A small-molecule ligand and the protein it binds are described below.
Small molecule (SMILES): O=C(NCc1cccs1)[C@@H]1CN(C(=O)c2cc(=O)[nH]c(=O)[nH]2)CCN1c1ccc(Cl)c(Cl)c1

Sequence of chain 1.A:
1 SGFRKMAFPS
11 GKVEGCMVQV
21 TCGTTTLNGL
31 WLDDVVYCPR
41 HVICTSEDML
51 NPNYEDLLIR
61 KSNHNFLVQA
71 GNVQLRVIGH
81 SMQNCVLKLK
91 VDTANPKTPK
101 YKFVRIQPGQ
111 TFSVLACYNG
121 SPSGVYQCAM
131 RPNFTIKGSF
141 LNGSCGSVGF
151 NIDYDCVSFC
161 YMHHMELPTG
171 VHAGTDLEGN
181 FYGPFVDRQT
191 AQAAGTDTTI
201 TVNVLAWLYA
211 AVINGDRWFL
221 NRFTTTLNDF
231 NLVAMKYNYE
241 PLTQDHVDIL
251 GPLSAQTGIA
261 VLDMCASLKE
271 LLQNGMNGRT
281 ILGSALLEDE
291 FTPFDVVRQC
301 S

Binding-site contacts:
Ligand atom O3 contacts residue ASN142 of chain 1.A at 3.4 Å.
Ligand atom O3 contacts residue GLY143 of chain 1.A at 3.0 Å (h-bond).
Ligand atom C13 contacts residue ARG188 of chain 1.A at 3.6 Å.
Ligand atom O2 contacts residue SER144 of chain 1.A at 3.6 Å (h-bond).
Ligand atom CL contacts residue HIS164 of chain 1.A at 3.7 Å.
Ligand atom CL1 contacts residue HIS41 of chain 1.A at 3.5 Å.
Ligand atom O contacts residue MET165 of chain 1.A at 3.2 Å.
Ligand atom CL1 contacts residue TYR54 of chain 1.A at 3.5 Å.
Ligand atom C20 contacts residue HIS164 of chain 1.A at 3.4 Å.
Ligand atom C12 contacts residue GLN189 of chain 1.A at 3.5 Å.
Ligand atom CL1 contacts residue ASP187 of chain 1.A at 3.2 Å.
Ligand atom C13 contacts residue GLN189 of chain 1.A at 3.8 Å.
Ligand atom C13 contacts residue MET49 of chain 1.A at 3.8 Å (hydrophobic).
Ligand atom O2 contacts residue PHE140 of chain 1.A at 3.2 Å.
Ligand atom O contacts residue GLU166 of chain 1.A at 2.9 Å (salt-bridge).
Ligand atom N3 contacts residue LEU141 of chain 1.A at 3.7 Å.
Ligand atom C contacts residue HIS41 of chain 1.A at 3.4 Å.
Ligand atom CL contacts residue ASP187 of chain 1.A at 3.7 Å.
Ligand atom C1 contacts residue HIS41 of chain 1.A at 3.6 Å.
Ligand atom C14 contacts residue ARG188 of chain 1.A at 3.4 Å.
Ligand atom CL1 contacts residue MET49 of chain 1.A at 3.7 Å.
Ligand atom C19 contacts residue GLU166 of chain 1.A at 3.6 Å.
Ligand atom C19 contacts residue HIS163 of chain 1.A at 3.6 Å.
Ligand atom C18 contacts residue SER144 of chain 1.A at 3.5 Å.
Ligand atom C16 contacts residue LEU141 of chain 1.A at 3.7 Å (hydrophobic).
Ligand atom CL contacts residue MET165 of chain 1.A at 3.8 Å.
Ligand atom O2 contacts residue HIS172 of chain 1.A at 3.3 Å.
Ligand atom C17 contacts residue LEU141 of chain 1.A at 3.6 Å (hydrophobic).
Ligand atom O1 contacts residue GLU166 of chain 1.A at 3.6 Å.
Ligand atom O2 contacts residue HIS163 of chain 1.A at 2.7 Å (h-bond).
Ligand atom C17 contacts residue GLU166 of chain 1.A at 3.7 Å.
Ligand atom C17 contacts residue ASN142 of chain 1.A at 3.7 Å.
Ligand atom O2 contacts residue GLU166 of chain 1.A at 3.5 Å.
Ligand atom C18 contacts residue LEU141 of chain 1.A at 3.7 Å (hydrophobic).
Ligand atom N4 contacts residue GLU166 of chain 1.A at 2.9 Å (salt-bridge).
Ligand atom C19 contacts residue SER144 of chain 1.A at 3.6 Å.
Ligand atom CL contacts residue HIS41 of chain 1.A at 3.4 Å.
Ligand atom N3 contacts residue ASN142 of chain 1.A at 3.5 Å.
Ligand atom C20 contacts residue HIS41 of chain 1.A at 3.7 Å.
Ligand atom N4 contacts residue PHE140 of chain 1.A at 3.3 Å (h-bond).